Binding-site contacts:
Ligand atom F1 contacts residue LEU128 of chain 1.A at 3.5 Å.
Ligand atom O03 contacts residue GLY164 of chain 1.A at 3.2 Å.
Ligand atom O60 contacts residue SER129 of chain 1.A at 3.0 Å (h-bond).
Ligand atom O18 contacts residue THR143 of chain 1.A at 2.8 Å (h-bond).
Ligand atom N12 contacts residue ILE163 of chain 1.A at 3.2 Å (h-bond).
Ligand atom O23 contacts residue ALA145 of chain 1.A at 3.3 Å.
Ligand atom N5 contacts residue GLY165 of chain 1.A at 3.3 Å.
Ligand atom C02 contacts residue SER129 of chain 1.A at 3.2 Å.
Ligand atom F1 contacts residue GLU72 of chain 1.A at 3.1 Å.
Ligand atom C11 contacts residue ILE163 of chain 1.A at 3.5 Å (hydrophobic).
Ligand atom O60 contacts residue ASN127 of chain 1.A at 3.5 Å (h-bond).
Ligand atom F1 contacts residue LYS131 of chain 1.A at 3.1 Å.
Ligand atom O60 contacts residue LEU128 of chain 1.A at 3.5 Å.
Ligand atom C78 contacts residue GLY165 of chain 1.A at 3.5 Å.
Ligand atom N5 contacts residue ASN166 of chain 1.A at 3.5 Å.
Ligand atom C53 contacts residue GLN23 of chain 1.A at 3.0 Å.
Ligand atom N58 contacts residue GLY165 of chain 1.A at 3.0 Å (h-bond).
Ligand atom O23 contacts residue GLY146 of chain 1.A at 3.0 Å (h-bond).
Ligand atom C53 contacts residue PHE26 of chain 1.A at 3.6 Å (hydrophobic).
Ligand atom C09 contacts residue LEU128 of chain 1.A at 3.5 Å (hydrophobic).
Ligand atom O4 contacts residue PHE171 of chain 1.A at 3.1 Å.
Ligand atom C04 contacts residue ILE163 of chain 1.A at 3.6 Å (hydrophobic).
Ligand atom C57 contacts residue SER129 of chain 1.A at 3.5 Å.
Ligand atom C16 contacts residue GLY165 of chain 1.A at 3.3 Å.
Ligand atom O03 contacts residue GLY165 of chain 1.A at 3.0 Å (h-bond).
Ligand atom C1 contacts residue LEU128 of chain 1.A at 3.5 Å (hydrophobic).
Ligand atom C59 contacts residue LEU128 of chain 1.A at 3.3 Å (hydrophobic).
Ligand atom O18 contacts residue GLY164 of chain 1.A at 3.3 Å.
Ligand atom C13 contacts residue CYS148 of chain 1.A at 3.1 Å (hydrophobic).
Ligand atom N12 contacts residue CYS148 of chain 1.A at 3.0 Å (h-bond).
Ligand atom O4 contacts residue ASN166 of chain 1.A at 3.4 Å.
Ligand atom N17 contacts residue THR143 of chain 1.A at 3.2 Å (h-bond).
Ligand atom O18 contacts residue GLY165 of chain 1.A at 3.4 Å (h-bond).
Ligand atom C08 contacts residue LEU128 of chain 1.A at 3.2 Å (hydrophobic).
Ligand atom C14 contacts residue CYS148 of chain 1.A at 3.3 Å (hydrophobic).
Ligand atom C83 contacts residue GLY165 of chain 1.A at 3.5 Å.
Ligand atom C19 contacts residue CYS148 of chain 1.A at 2.9 Å (hydrophobic).
Ligand atom O18 contacts residue HIS162 of chain 1.A at 2.8 Å (h-bond).
Ligand atom C20 contacts residue CYS148 of chain 1.A at 3.0 Å (hydrophobic).
Ligand atom N17 contacts residue GLY165 of chain 1.A at 3.6 Å (h-bond).

The small molecule below binds the protein below.
Small molecule (SMILES): CCOC(=O)CC[C@H](C[C@@H]1CCNC1=O)NC(=O)[C@@H](CC(=O)[C@@H](NC(=O)c1cc(C)on1)C(C)C)Cc1ccc(F)cc1

Sequence of chain 1.A:
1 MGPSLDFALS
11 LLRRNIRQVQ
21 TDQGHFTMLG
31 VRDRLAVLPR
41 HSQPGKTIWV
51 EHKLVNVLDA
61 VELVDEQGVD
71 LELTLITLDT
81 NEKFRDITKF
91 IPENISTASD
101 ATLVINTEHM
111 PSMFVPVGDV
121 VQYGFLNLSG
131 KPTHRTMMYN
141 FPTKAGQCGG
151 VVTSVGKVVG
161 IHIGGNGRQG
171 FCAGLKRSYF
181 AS